A protein and the small-molecule ligand that binds it are described below.
Small molecule (SMILES): CC(=O)N[C@@H]1[C@@H](O)[C@H](O)[C@@H](CO)O[C@H]1O

Sequence of chain 1.B:
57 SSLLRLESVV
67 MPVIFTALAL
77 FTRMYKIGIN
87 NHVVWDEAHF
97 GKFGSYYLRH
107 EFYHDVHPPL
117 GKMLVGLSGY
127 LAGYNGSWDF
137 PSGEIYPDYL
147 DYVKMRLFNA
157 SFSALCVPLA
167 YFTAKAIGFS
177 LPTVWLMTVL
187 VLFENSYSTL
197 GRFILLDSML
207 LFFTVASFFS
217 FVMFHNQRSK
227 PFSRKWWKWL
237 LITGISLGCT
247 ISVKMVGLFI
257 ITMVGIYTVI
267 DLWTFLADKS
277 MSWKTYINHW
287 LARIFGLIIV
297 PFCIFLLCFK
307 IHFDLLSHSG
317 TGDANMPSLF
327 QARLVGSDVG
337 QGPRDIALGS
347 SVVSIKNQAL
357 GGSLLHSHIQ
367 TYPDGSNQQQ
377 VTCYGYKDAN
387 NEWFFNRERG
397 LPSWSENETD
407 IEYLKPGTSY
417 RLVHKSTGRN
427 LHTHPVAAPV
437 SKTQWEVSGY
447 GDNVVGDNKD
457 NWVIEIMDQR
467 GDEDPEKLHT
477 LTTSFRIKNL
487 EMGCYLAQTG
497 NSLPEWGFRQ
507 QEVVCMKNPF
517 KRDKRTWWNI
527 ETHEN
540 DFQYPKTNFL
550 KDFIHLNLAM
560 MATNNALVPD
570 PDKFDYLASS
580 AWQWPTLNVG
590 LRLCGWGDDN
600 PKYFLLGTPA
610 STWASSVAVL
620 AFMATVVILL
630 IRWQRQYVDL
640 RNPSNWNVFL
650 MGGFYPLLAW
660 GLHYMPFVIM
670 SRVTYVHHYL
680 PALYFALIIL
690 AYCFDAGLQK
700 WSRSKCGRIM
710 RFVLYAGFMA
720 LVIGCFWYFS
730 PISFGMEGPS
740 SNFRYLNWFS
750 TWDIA

Binding-site contacts:
Ligand atom C8 contacts residue ASN131 of chain 1.B at 4.4 Å.
Ligand atom C5 contacts residue SER133 of chain 1.B at 4.2 Å.
Ligand atom O6 contacts residue TYR145 of chain 1.B at 4.1 Å.
Ligand atom N2 contacts residue ASN131 of chain 1.B at 2.9 Å (h-bond).
Ligand atom C3 contacts residue ASN131 of chain 1.B at 3.8 Å.
Ligand atom C5 contacts residue TYR145 of chain 1.B at 4.3 Å (hydrophobic).
Ligand atom C1 contacts residue ASN131 of chain 1.B at 1.4 Å.
Ligand atom C6 contacts residue TYR145 of chain 1.B at 3.6 Å (hydrophobic).
Ligand atom C2 contacts residue ASN131 of chain 1.B at 2.5 Å.
Ligand atom N2 contacts residue SER133 of chain 1.B at 4.4 Å.
Ligand atom O7 contacts residue ASN131 of chain 1.B at 3.2 Å (h-bond).
Ligand atom C1 contacts residue SER133 of chain 1.B at 3.6 Å.
Ligand atom C4 contacts residue ASN131 of chain 1.B at 4.2 Å.
Ligand atom O5 contacts residue SER133 of chain 1.B at 4.1 Å.
Ligand atom C7 contacts residue ASN131 of chain 1.B at 3.2 Å.
Ligand atom C5 contacts residue ASN131 of chain 1.B at 3.7 Å.
Ligand atom O5 contacts residue ASN131 of chain 1.B at 2.4 Å (h-bond).